Sequence of chain 2.A:
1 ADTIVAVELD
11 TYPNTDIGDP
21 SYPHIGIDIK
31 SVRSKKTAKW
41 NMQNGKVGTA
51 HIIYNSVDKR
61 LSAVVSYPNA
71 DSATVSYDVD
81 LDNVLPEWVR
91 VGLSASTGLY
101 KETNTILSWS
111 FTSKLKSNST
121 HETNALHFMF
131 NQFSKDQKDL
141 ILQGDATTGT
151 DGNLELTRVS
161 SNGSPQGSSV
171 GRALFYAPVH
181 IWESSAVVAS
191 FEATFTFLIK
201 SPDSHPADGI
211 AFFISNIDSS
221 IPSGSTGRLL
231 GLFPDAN

Binding-site contacts:
Ligand atom CA contacts residue ASN44 of chain 2.A at 3.3 Å.
Ligand atom O contacts residue ASN44 of chain 2.A at 2.4 Å (h-bond).
Ligand atom N contacts residue GLY45 of chain 2.A at 3.6 Å.
Ligand atom N contacts residue ASN44 of chain 2.A at 4.0 Å.
Ligand atom CH2 contacts residue ASP203 of chain 2.A at 3.4 Å.
Ligand atom CE2 contacts residue PRO202 of chain 2.A at 4.4 Å (hydrophobic).
Ligand atom CH2 contacts residue PRO202 of chain 2.A at 2.7 Å (hydrophobic).
Ligand atom CZ2 contacts residue PRO202 of chain 2.A at 3.0 Å (hydrophobic).
Ligand atom CE1 contacts residue LYS46 of chain 2.A at 4.3 Å.
Ligand atom CZ3 contacts residue SER201 of chain 2.A at 3.4 Å.
Ligand atom CE contacts residue LYS46 of chain 2.A at 3.6 Å.
Ligand atom O contacts residue MET42 of chain 2.A at 4.1 Å.
Ligand atom CZ3 contacts residue ASN44 of chain 2.A at 4.2 Å.
Ligand atom CA contacts residue LYS46 of chain 2.A at 4.2 Å.
Ligand atom CE3 contacts residue SER201 of chain 2.A at 4.2 Å.
Ligand atom OH contacts residue LYS46 of chain 2.A at 4.1 Å.
Ligand atom N contacts residue LYS46 of chain 2.A at 3.5 Å.
Ligand atom CD1 contacts residue ASN44 of chain 2.A at 3.8 Å.
Ligand atom CD contacts residue ASN44 of chain 2.A at 3.8 Å.
Ligand atom C contacts residue ASN44 of chain 2.A at 3.6 Å.
Ligand atom CD1 contacts residue GLN43 of chain 2.A at 4.0 Å.
Ligand atom CE3 contacts residue ASN44 of chain 2.A at 4.0 Å.
Ligand atom CE2 contacts residue ASN44 of chain 2.A at 4.2 Å.
Ligand atom CE1 contacts residue GLN43 of chain 2.A at 4.1 Å.
Ligand atom CG contacts residue ASN44 of chain 2.A at 3.2 Å.
Ligand atom CG contacts residue LYS46 of chain 2.A at 3.3 Å.
Ligand atom CZ3 contacts residue ASP203 of chain 2.A at 3.7 Å.
Ligand atom CD2 contacts residue ASN44 of chain 2.A at 3.4 Å.
Ligand atom CE2 contacts residue SER201 of chain 2.A at 4.2 Å.
Ligand atom CB contacts residue GLN43 of chain 2.A at 4.1 Å.
Ligand atom CB contacts residue LYS46 of chain 2.A at 4.3 Å.
Ligand atom SD contacts residue LYS46 of chain 2.A at 4.0 Å.
Ligand atom CZ contacts residue LYS46 of chain 2.A at 4.2 Å.
Ligand atom CG contacts residue SER204 of chain 2.A at 3.9 Å.
Ligand atom CH2 contacts residue SER201 of chain 2.A at 2.9 Å.
Ligand atom CZ3 contacts residue PRO202 of chain 2.A at 4.0 Å (hydrophobic).
Ligand atom C contacts residue ASN44 of chain 2.A at 4.3 Å.
Ligand atom CB contacts residue ASN44 of chain 2.A at 2.8 Å.
Ligand atom CZ2 contacts residue SER201 of chain 2.A at 3.4 Å.
Ligand atom N contacts residue ASN44 of chain 2.A at 4.2 Å.

The small molecule below binds the protein below.
Small molecule (SMILES): CSCC[C@H](N)C(=O)N[C@@H](Cc1ccc(O)cc1)C(=O)N[C@@H](CC1=CN=C2C=CC=CC12)C(=O)N[C@@H](Cc1ccc(O)cc1)C(=O)N1CCC[C@H]1C(=O)N[C@@H](Cc1ccc(O)cc1)C(=O)N[C@@H](C)C(=O)N[C@@H](CO)C(=O)NCC(=O)N[C@@H](CO)C(=O)O